Sequence of chain 1.A:
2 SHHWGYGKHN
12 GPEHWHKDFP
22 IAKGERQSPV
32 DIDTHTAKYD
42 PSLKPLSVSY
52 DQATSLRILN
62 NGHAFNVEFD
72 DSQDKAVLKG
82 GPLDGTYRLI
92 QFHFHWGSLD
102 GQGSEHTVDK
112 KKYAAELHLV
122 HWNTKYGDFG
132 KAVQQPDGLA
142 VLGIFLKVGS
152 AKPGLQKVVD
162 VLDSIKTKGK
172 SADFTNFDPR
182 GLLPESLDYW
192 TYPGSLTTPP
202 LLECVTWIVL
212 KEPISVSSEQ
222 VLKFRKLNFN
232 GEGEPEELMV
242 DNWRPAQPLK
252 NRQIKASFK

Binding-site contacts:
Ligand atom CAB contacts residue HIS10 of chain 1.A at 3.3 Å.
Ligand atom OAF contacts residue ASN11 of chain 1.A at 3.5 Å (h-bond).
Ligand atom CAJ contacts residue TRP5 of chain 1.A at 3.8 Å (hydrophobic).
Ligand atom NAD contacts residue ASP19 of chain 1.A at 2.8 Å (salt-bridge).
Ligand atom NAD contacts residue LYS18 of chain 1.A at 3.9 Å.
Ligand atom OAE contacts residue TRP5 of chain 1.A at 3.5 Å.
Ligand atom SAS contacts residue ASP19 of chain 1.A at 3.5 Å (salt-bridge).
Ligand atom CAI contacts residue HIS4 of chain 1.A at 3.7 Å.
Ligand atom OAE contacts residue ASP19 of chain 1.A at 3.4 Å (salt-bridge).
Ligand atom SAS contacts residue TRP5 of chain 1.A at 4.1 Å.
Ligand atom OAE contacts residue PHE20 of chain 1.A at 3.8 Å.
Ligand atom OAF contacts residue TRP16 of chain 1.A at 3.4 Å.
Ligand atom CAQ contacts residue HIS15 of chain 1.A at 4.5 Å.
Ligand atom CAO contacts residue HIS10 of chain 1.A at 4.3 Å.
Ligand atom OAL contacts residue HIS10 of chain 1.A at 4.1 Å.
Ligand atom CAH contacts residue HIS10 of chain 1.A at 3.5 Å.
Ligand atom SAS contacts residue TRP16 of chain 1.A at 4.3 Å.
Ligand atom CAQ contacts residue HIS10 of chain 1.A at 4.3 Å.
Ligand atom NAD contacts residue TRP16 of chain 1.A at 3.8 Å.
Ligand atom CAM contacts residue HIS4 of chain 1.A at 3.9 Å.
Ligand atom CAQ contacts residue ASN11 of chain 1.A at 4.1 Å.
Ligand atom CAJ contacts residue ASP19 of chain 1.A at 3.8 Å.
Ligand atom CAG contacts residue HIS4 of chain 1.A at 3.8 Å.
Ligand atom CAH contacts residue ASN11 of chain 1.A at 4.2 Å.
Ligand atom OAF contacts residue HIS15 of chain 1.A at 3.7 Å.
Ligand atom OAF contacts residue TRP5 of chain 1.A at 3.8 Å.
Ligand atom CAP contacts residue HIS10 of chain 1.A at 4.4 Å.
Ligand atom CAP contacts residue HIS4 of chain 1.A at 4.4 Å.
Ligand atom NAD contacts residue HIS15 of chain 1.A at 2.6 Å (h-bond).
Ligand atom SAS contacts residue HIS15 of chain 1.A at 3.8 Å.
Ligand atom NAR contacts residue ASP19 of chain 1.A at 3.5 Å (salt-bridge).
Ligand atom CAB contacts residue ASN11 of chain 1.A at 4.5 Å.
Ligand atom CAJ contacts residue HIS4 of chain 1.A at 3.8 Å.
Ligand atom CAP contacts residue ASN11 of chain 1.A at 4.2 Å.
Ligand atom OAF contacts residue GLY12 of chain 1.A at 4.5 Å.

This small molecule binds to this protein.
Small molecule (SMILES): COc1cc2c(cc1OC)CN(S(N)(=O)=O)CC2